Sequence of chain 1.B:
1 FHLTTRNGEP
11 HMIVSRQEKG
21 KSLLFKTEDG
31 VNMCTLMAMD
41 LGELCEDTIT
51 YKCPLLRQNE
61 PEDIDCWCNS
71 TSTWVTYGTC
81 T

The small molecule below binds the protein below.
Small molecule (SMILES): OC[C@H]1O[C@@H](O)[C@@H](O)[C@@H](O)[C@@H]1O

Binding-site contacts:
Ligand atom C2 contacts residue NAG1 of chain 1.N at 2.9 Å.
Ligand atom O2 contacts residue NAG1 of chain 1.N at 3.4 Å (h-bond).
Ligand atom O5 contacts residue NAG1 of chain 1.N at 2.5 Å (h-bond).
Ligand atom C3 contacts residue NAG1 of chain 1.N at 4.1 Å.
Ligand atom C3 contacts residue BMA1 of chain 1.P at 2.5 Å.
Ligand atom O3 contacts residue BMA1 of chain 1.P at 1.1 Å.
Ligand atom C4 contacts residue BMA1 of chain 1.P at 3.6 Å.
Ligand atom O6 contacts residue NAG1 of chain 1.N at 4.5 Å.
Ligand atom C2 contacts residue BMA1 of chain 1.P at 3.2 Å.
Ligand atom O2 contacts residue BMA1 of chain 1.P at 3.0 Å (h-bond).
Ligand atom O2 contacts residue HIS2 of chain 1.B at 3.4 Å (h-bond).
Ligand atom O4 contacts residue BMA1 of chain 1.P at 4.0 Å.
Ligand atom C5 contacts residue NAG1 of chain 1.N at 3.8 Å.
Ligand atom C2 contacts residue HIS2 of chain 1.B at 4.5 Å.
Ligand atom C1 contacts residue NAG1 of chain 1.N at 1.7 Å.